The protein below binds the small molecule below.
Small molecule (SMILES): CC(=O)N[C@H]1[C@@H](O)[C@H](O)[C@@H](CO)O[C@@H]1O

Binding-site contacts:
Ligand atom C3 contacts residue ASN106 of chain 1.B at 4.0 Å.
Ligand atom C7 contacts residue GLY67 of chain 1.B at 3.7 Å.
Ligand atom O7 contacts residue TYR159 of chain 1.B at 3.3 Å (h-bond).
Ligand atom C4 contacts residue ASP107 of chain 1.B at 3.4 Å.
Ligand atom C1 contacts residue GLU171 of chain 1.B at 3.8 Å.
Ligand atom O3 contacts residue ASN106 of chain 1.B at 3.2 Å (h-bond).
Ligand atom C7 contacts residue GLY80 of chain 1.B at 3.3 Å.
Ligand atom C6 contacts residue ASP107 of chain 1.B at 2.9 Å.
Ligand atom C5 contacts residue GLY136 of chain 1.B at 3.5 Å.
Ligand atom O6 contacts residue ASP107 of chain 1.B at 2.8 Å (salt-bridge).
Ligand atom N2 contacts residue GLY67 of chain 1.B at 3.5 Å (h-bond).
Ligand atom C1 contacts residue ILE135 of chain 1.B at 3.9 Å (hydrophobic).
Ligand atom C6 contacts residue GLY136 of chain 1.B at 4.0 Å.
Ligand atom C5 contacts residue ILE135 of chain 1.B at 3.5 Å (hydrophobic).
Ligand atom O5 contacts residue ILE135 of chain 1.B at 3.0 Å (h-bond).
Ligand atom C8 contacts residue ALA79 of chain 1.B at 3.1 Å (hydrophobic).
Ligand atom O4 contacts residue VAL108 of chain 1.B at 3.4 Å.
Ligand atom O1 contacts residue GLU171 of chain 1.B at 2.8 Å (salt-bridge).
Ligand atom O7 contacts residue GLU156 of chain 1.B at 3.5 Å (salt-bridge).
Ligand atom O3 contacts residue GLY67 of chain 1.B at 2.8 Å (h-bond).
Ligand atom O3 contacts residue GLU156 of chain 1.B at 2.9 Å (salt-bridge).
Ligand atom O7 contacts residue GLY80 of chain 1.B at 3.2 Å (h-bond).
Ligand atom C8 contacts residue GLY80 of chain 1.B at 2.7 Å.
Ligand atom O1 contacts residue GLY134 of chain 1.B at 3.7 Å.
Ligand atom C1 contacts residue GLY134 of chain 1.B at 3.9 Å.
Ligand atom O5 contacts residue GLY134 of chain 1.B at 3.2 Å.
Ligand atom O4 contacts residue ASN106 of chain 1.B at 3.1 Å (h-bond).
Ligand atom C3 contacts residue GLY67 of chain 1.B at 3.9 Å.
Ligand atom O1 contacts residue ILE135 of chain 1.B at 4.0 Å.
Ligand atom O4 contacts residue GLY136 of chain 1.B at 3.9 Å.
Ligand atom O5 contacts residue GLY136 of chain 1.B at 3.8 Å.
Ligand atom C6 contacts residue THR130 of chain 1.B at 3.8 Å.
Ligand atom O4 contacts residue ASP107 of chain 1.B at 2.5 Å (salt-bridge).
Ligand atom O3 contacts residue ALA66 of chain 1.B at 3.9 Å.
Ligand atom C5 contacts residue ASP107 of chain 1.B at 3.8 Å.
Ligand atom O5 contacts residue GLU171 of chain 1.B at 3.9 Å.
Ligand atom C8 contacts residue GLY67 of chain 1.B at 3.3 Å.
Ligand atom C2 contacts residue GLU156 of chain 1.B at 3.4 Å.
Ligand atom O6 contacts residue ALA66 of chain 1.B at 3.8 Å.
Ligand atom C3 contacts residue GLU156 of chain 1.B at 3.4 Å.

Sequence of chain 1.B:
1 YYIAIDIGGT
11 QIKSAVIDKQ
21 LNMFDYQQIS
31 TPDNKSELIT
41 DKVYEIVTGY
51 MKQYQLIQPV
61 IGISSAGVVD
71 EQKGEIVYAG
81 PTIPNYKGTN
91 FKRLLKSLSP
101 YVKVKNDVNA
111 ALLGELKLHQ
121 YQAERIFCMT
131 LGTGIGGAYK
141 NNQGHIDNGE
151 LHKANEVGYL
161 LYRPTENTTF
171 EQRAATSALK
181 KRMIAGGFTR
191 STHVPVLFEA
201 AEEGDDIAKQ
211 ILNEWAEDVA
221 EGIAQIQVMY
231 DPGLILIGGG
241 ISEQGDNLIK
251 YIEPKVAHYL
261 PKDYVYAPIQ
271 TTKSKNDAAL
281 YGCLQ